Sequence of chain 2.A:
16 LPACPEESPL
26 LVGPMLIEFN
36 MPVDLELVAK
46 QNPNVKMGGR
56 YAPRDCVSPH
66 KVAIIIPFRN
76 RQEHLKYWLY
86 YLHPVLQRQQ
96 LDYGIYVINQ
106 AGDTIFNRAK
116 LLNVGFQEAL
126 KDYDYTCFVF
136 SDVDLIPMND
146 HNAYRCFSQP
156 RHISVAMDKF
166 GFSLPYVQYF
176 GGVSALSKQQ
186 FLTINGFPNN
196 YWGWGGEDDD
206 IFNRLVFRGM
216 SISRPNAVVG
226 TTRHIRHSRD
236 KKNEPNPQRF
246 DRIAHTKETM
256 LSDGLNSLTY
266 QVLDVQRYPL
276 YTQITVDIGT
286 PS

A protein and the small-molecule ligand that binds it are described below.
Small molecule (SMILES): CC(=O)N[C@@H]1[C@@H](O)[C@H](O[C@@H]2O[C@H](CO)[C@@H](O[C@@H]3O[C@H](CO)[C@@H](O)[C@H](O)[C@H]3NC(C)=O)[C@H](O)[C@H]2NC(C)=O)[C@@H](CO)O[C@H]1O

Binding-site contacts:
Ligand atom O4 contacts residue ASP203 of chain 2.A at 2.6 Å (salt-bridge).
Ligand atom C7 contacts residue ARG244 of chain 2.A at 3.7 Å.
Ligand atom O7 contacts residue GLY201 of chain 2.A at 4.1 Å.
Ligand atom C3 contacts residue GLY201 of chain 2.A at 4.1 Å.
Ligand atom O5 contacts residue TYR171 of chain 2.A at 4.1 Å.
Ligand atom C6 contacts residue TYR174 of chain 2.A at 3.6 Å (hydrophobic).
Ligand atom N2 contacts residue ASP204 of chain 2.A at 2.8 Å (salt-bridge).
Ligand atom C4 contacts residue TRP199 of chain 2.A at 4.0 Å (hydrophobic).
Ligand atom O3 contacts residue ASP204 of chain 2.A at 4.1 Å.
Ligand atom C3 contacts residue ASP204 of chain 2.A at 3.8 Å.
Ligand atom O3 contacts residue GLY201 of chain 2.A at 2.8 Å (h-bond).
Ligand atom C5 contacts residue TYR171 of chain 2.A at 3.8 Å (hydrophobic).
Ligand atom O7 contacts residue ARG244 of chain 2.A at 2.8 Å (salt-bridge).
Ligand atom C8 contacts residue ILE248 of chain 2.A at 4.0 Å (hydrophobic).
Ligand atom O6 contacts residue TYR171 of chain 2.A at 3.9 Å.
Ligand atom O7 contacts residue PHE245 of chain 2.A at 4.1 Å.
Ligand atom O4 contacts residue GOL1 of chain 2.I at 3.5 Å.
Ligand atom N2 contacts residue GLY201 of chain 2.A at 3.7 Å.
Ligand atom C2 contacts residue TYR171 of chain 2.A at 4.0 Å (hydrophobic).
Ligand atom C5 contacts residue TYR174 of chain 2.A at 3.8 Å (hydrophobic).
Ligand atom C2 contacts residue ASP204 of chain 2.A at 3.8 Å.
Ligand atom C7 contacts residue GLY201 of chain 2.A at 3.7 Å.
Ligand atom O4 contacts residue TYR174 of chain 2.A at 3.4 Å.
Ligand atom C8 contacts residue ASP204 of chain 2.A at 3.4 Å.
Ligand atom C7 contacts residue ASP204 of chain 2.A at 3.6 Å.
Ligand atom C2 contacts residue TRP199 of chain 2.A at 4.0 Å (hydrophobic).
Ligand atom O3 contacts residue GLY200 of chain 2.A at 3.6 Å.
Ligand atom C8 contacts residue ARG244 of chain 2.A at 4.0 Å.
Ligand atom C8 contacts residue PHE245 of chain 2.A at 3.9 Å (hydrophobic).
Ligand atom C3 contacts residue TYR171 of chain 2.A at 3.7 Å (hydrophobic).
Ligand atom O3 contacts residue ASP203 of chain 2.A at 2.6 Å (salt-bridge).
Ligand atom O7 contacts residue TRP199 of chain 2.A at 4.0 Å.
Ligand atom C8 contacts residue GLY201 of chain 2.A at 3.8 Å.
Ligand atom C3 contacts residue ASP203 of chain 2.A at 3.4 Å.
Ligand atom O6 contacts residue PHE165 of chain 2.A at 3.7 Å.
Ligand atom O6 contacts residue TRP199 of chain 2.A at 3.7 Å.
Ligand atom C4 contacts residue ASP203 of chain 2.A at 3.6 Å.
Ligand atom C1 contacts residue TYR171 of chain 2.A at 3.4 Å (hydrophobic).
Ligand atom C6 contacts residue PHE165 of chain 2.A at 3.5 Å (hydrophobic).
Ligand atom O3 contacts residue GOL1 of chain 2.I at 3.8 Å.